Binding-site contacts:
Ligand atom O6 contacts residue LEU610 of chain 2.A at 4.2 Å.
Ligand atom C3 contacts residue ASN607 of chain 2.A at 3.9 Å.
Ligand atom C1 contacts residue THR609 of chain 2.A at 4.0 Å.
Ligand atom O7 contacts residue ASN607 of chain 2.A at 4.1 Å.
Ligand atom O5 contacts residue LEU610 of chain 2.A at 3.9 Å.
Ligand atom C7 contacts residue ASN607 of chain 2.A at 3.6 Å.
Ligand atom C1 contacts residue ASN607 of chain 2.A at 1.4 Å.
Ligand atom C5 contacts residue THR609 of chain 2.A at 3.4 Å.
Ligand atom C8 contacts residue ASN607 of chain 2.A at 4.4 Å.
Ligand atom O5 contacts residue THR609 of chain 2.A at 3.6 Å.
Ligand atom C4 contacts residue ASN607 of chain 2.A at 4.3 Å.
Ligand atom C5 contacts residue ASN607 of chain 2.A at 3.6 Å.
Ligand atom C6 contacts residue THR609 of chain 2.A at 3.8 Å.
Ligand atom C6 contacts residue LEU610 of chain 2.A at 4.4 Å (hydrophobic).
Ligand atom C2 contacts residue ASN607 of chain 2.A at 2.6 Å.
Ligand atom N2 contacts residue ASN607 of chain 2.A at 3.0 Å (h-bond).
Ligand atom O5 contacts residue ASN607 of chain 2.A at 2.4 Å (h-bond).

Sequence of chain 2.A:
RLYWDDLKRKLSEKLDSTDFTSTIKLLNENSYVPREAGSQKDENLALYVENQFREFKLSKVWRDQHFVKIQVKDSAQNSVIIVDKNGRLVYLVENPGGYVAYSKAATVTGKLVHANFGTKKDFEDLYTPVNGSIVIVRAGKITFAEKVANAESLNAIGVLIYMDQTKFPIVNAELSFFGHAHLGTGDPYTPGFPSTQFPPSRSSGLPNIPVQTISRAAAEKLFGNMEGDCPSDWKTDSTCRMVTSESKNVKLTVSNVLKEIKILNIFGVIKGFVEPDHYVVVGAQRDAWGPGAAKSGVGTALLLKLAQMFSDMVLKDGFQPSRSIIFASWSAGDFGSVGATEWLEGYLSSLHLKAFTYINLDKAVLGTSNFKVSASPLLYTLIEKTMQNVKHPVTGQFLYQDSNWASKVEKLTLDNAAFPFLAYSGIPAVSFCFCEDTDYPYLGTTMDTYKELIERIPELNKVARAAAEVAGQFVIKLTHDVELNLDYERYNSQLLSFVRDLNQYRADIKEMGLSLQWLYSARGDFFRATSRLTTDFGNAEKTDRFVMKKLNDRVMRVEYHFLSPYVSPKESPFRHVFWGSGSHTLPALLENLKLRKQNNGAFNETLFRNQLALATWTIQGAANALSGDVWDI

A small-molecule ligand and the protein it binds are described below.
Small molecule (SMILES): CC(=O)N[C@@H]1[C@@H](O)[C@H](O)[C@@H](CO)O[C@H]1O